Sequence of chain 1.B:
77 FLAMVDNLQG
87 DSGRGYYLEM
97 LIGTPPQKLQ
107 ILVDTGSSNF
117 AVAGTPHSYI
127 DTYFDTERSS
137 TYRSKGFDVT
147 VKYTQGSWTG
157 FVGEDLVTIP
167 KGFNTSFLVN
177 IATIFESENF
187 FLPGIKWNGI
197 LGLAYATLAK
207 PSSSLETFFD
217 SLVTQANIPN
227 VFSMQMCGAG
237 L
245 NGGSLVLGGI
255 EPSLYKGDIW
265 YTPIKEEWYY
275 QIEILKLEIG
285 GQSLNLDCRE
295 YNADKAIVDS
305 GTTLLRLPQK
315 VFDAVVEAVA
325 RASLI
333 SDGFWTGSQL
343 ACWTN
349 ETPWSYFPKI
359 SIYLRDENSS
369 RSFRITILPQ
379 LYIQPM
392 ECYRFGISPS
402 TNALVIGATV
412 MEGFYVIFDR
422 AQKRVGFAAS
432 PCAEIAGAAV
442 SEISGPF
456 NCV

Binding-site contacts:
Ligand atom O26 contacts residue TYR149 of chain 1.B at 3.3 Å.
Ligand atom N32 contacts residue GLY305 of chain 1.B at 3.4 Å (h-bond).
Ligand atom O26 contacts residue THR150 of chain 1.B at 3.0 Å (h-bond).
Ligand atom C13 contacts residue GLN151 of chain 1.B at 3.6 Å.
Ligand atom C25 contacts residue TYR149 of chain 1.B at 3.0 Å (hydrophobic).
Ligand atom C02 contacts residue THR306 of chain 1.B at 3.5 Å.
Ligand atom O43 contacts residue THR307 of chain 1.B at 3.5 Å (h-bond).
Ligand atom C44 contacts residue THR306 of chain 1.B at 3.6 Å.
Ligand atom C09 contacts residue TRP193 of chain 1.B at 3.6 Å (hydrophobic).
Ligand atom C12 contacts residue GLN151 of chain 1.B at 3.5 Å.
Ligand atom O43 contacts residue LEU308 of chain 1.B at 3.2 Å (h-bond).
Ligand atom O28 contacts residue THR150 of chain 1.B at 2.6 Å (h-bond).
Ligand atom C27 contacts residue ASP303 of chain 1.B at 3.2 Å.
Ligand atom C37 contacts residue ARG310 of chain 1.B at 3.6 Å.
Ligand atom C31 contacts residue ILE301 of chain 1.B at 3.2 Å (hydrophobic).
Ligand atom C04 contacts residue GLY305 of chain 1.B at 3.4 Å.
Ligand atom N21 contacts residue TYR149 of chain 1.B at 3.6 Å.
Ligand atom C25 contacts residue SER113 of chain 1.B at 3.6 Å.
Ligand atom C15 contacts residue ASP110 of chain 1.B at 3.4 Å.
Ligand atom N18 contacts residue ASP303 of chain 1.B at 2.3 Å (salt-bridge).
Ligand atom C03 contacts residue THR306 of chain 1.B at 3.6 Å.
Ligand atom C24 contacts residue TYR273 of chain 1.B at 3.6 Å (hydrophobic).
Ligand atom C29 contacts residue TYR273 of chain 1.B at 3.6 Å (hydrophobic).
Ligand atom N18 contacts residue THR306 of chain 1.B at 3.4 Å (h-bond).
Ligand atom O43 contacts residue THR306 of chain 1.B at 3.4 Å.
Ligand atom C33 contacts residue GLY305 of chain 1.B at 3.2 Å.
Ligand atom C22 contacts residue GLY112 of chain 1.B at 3.4 Å.
Ligand atom C12 contacts residue PHE186 of chain 1.B at 3.5 Å (hydrophobic).
Ligand atom C19 contacts residue ASP303 of chain 1.B at 3.1 Å.
Ligand atom C08 contacts residue GLY305 of chain 1.B at 3.6 Å.
Ligand atom C42 contacts residue ARG310 of chain 1.B at 2.7 Å.
Ligand atom O01 contacts residue GLN151 of chain 1.B at 3.4 Å (h-bond).
Ligand atom C30 contacts residue THR150 of chain 1.B at 3.4 Å.
Ligand atom C17 contacts residue ASP110 of chain 1.B at 3.3 Å.
Ligand atom C29 contacts residue THR150 of chain 1.B at 3.4 Å.
Ligand atom C06 contacts residue THR307 of chain 1.B at 3.1 Å.
Ligand atom C42 contacts residue SER399 of chain 1.B at 3.4 Å.
Ligand atom O01 contacts residue THR150 of chain 1.B at 3.1 Å.
Ligand atom C33 contacts residue LEU108 of chain 1.B at 3.6 Å (hydrophobic).
Ligand atom C17 contacts residue ASP303 of chain 1.B at 3.2 Å.

A small-molecule ligand and the protein it binds are described below.
Small molecule (SMILES): CCC[C@H](O)[C@H](NC[C@@H]1Cc2cccc(c2)CCCCc2cc(cc(N(CCC)S(C)(=O)=O)c2)C(=O)N1)C(=O)NCC(C)C